Sequence of chain 1.A:
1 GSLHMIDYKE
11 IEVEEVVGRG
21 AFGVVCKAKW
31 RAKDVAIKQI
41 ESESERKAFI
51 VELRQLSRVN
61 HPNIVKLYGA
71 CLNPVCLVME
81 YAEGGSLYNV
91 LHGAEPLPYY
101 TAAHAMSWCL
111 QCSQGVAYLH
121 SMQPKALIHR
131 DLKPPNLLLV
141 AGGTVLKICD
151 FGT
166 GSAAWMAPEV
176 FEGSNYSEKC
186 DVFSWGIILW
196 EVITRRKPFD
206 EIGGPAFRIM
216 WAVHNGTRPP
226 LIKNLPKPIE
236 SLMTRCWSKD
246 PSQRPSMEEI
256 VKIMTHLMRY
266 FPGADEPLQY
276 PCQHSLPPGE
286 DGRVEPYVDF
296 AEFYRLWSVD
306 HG

Binding-site contacts:
Ligand atom C6 contacts residue GLY85 of chain 1.A at 3.7 Å.
Ligand atom N4 contacts residue ALA36 of chain 1.A at 3.5 Å.
Ligand atom C4 contacts residue TYR81 of chain 1.A at 3.5 Å (hydrophobic).
Ligand atom C21 contacts residue GLU83 of chain 1.A at 3.2 Å.
Ligand atom S contacts residue CYS149 of chain 1.A at 3.7 Å.
Ligand atom C10 contacts residue LEU138 of chain 1.A at 3.7 Å (hydrophobic).
Ligand atom C17 contacts residue PRO135 of chain 1.A at 3.8 Å (hydrophobic).
Ligand atom N3 contacts residue VAL17 of chain 1.A at 3.7 Å.
Ligand atom N7 contacts residue CYS149 of chain 1.A at 3.8 Å.
Ligand atom C7 contacts residue GLY85 of chain 1.A at 3.7 Å.
Ligand atom C5 contacts residue GLY85 of chain 1.A at 3.7 Å.
Ligand atom N6 contacts residue CYS149 of chain 1.A at 3.8 Å.
Ligand atom C13 contacts residue GLU80 of chain 1.A at 3.6 Å.
Ligand atom C20 contacts residue CYS149 of chain 1.A at 3.6 Å (hydrophobic).
Ligand atom C14 contacts residue TYR81 of chain 1.A at 3.5 Å (hydrophobic).
Ligand atom N6 contacts residue ASP150 of chain 1.A at 3.5 Å.
Ligand atom N3 contacts residue GLY85 of chain 1.A at 3.8 Å.
Ligand atom C18 contacts residue GLY20 of chain 1.A at 3.7 Å.
Ligand atom O2 contacts residue LEU138 of chain 1.A at 3.5 Å.
Ligand atom C19 contacts residue CYS149 of chain 1.A at 3.8 Å (hydrophobic).
Ligand atom C22 contacts residue GLU83 of chain 1.A at 3.4 Å.
Ligand atom N4 contacts residue GLU80 of chain 1.A at 3.5 Å (salt-bridge).
Ligand atom C14 contacts residue ALA82 of chain 1.A at 3.2 Å (hydrophobic).
Ligand atom N4 contacts residue ALA82 of chain 1.A at 2.9 Å (h-bond).
Ligand atom C20 contacts residue VAL25 of chain 1.A at 3.7 Å (hydrophobic).
Ligand atom N5 contacts residue GLU80 of chain 1.A at 2.9 Å (salt-bridge).
Ligand atom C7 contacts residue TYR81 of chain 1.A at 3.6 Å (hydrophobic).
Ligand atom N2 contacts residue TYR81 of chain 1.A at 3.8 Å.
Ligand atom N5 contacts residue ALA36 of chain 1.A at 3.2 Å.
Ligand atom C12 contacts residue LEU138 of chain 1.A at 3.5 Å (hydrophobic).
Ligand atom C7 contacts residue ALA82 of chain 1.A at 3.2 Å (hydrophobic).
Ligand atom N5 contacts residue LEU138 of chain 1.A at 3.5 Å.
Ligand atom S contacts residue MET79 of chain 1.A at 3.6 Å.
Ligand atom N4 contacts residue TYR81 of chain 1.A at 3.6 Å.
Ligand atom C13 contacts residue ALA36 of chain 1.A at 3.3 Å (hydrophobic).
Ligand atom C13 contacts residue LEU138 of chain 1.A at 3.5 Å (hydrophobic).
Ligand atom N2 contacts residue GLY85 of chain 1.A at 3.7 Å.
Ligand atom C11 contacts residue LEU138 of chain 1.A at 3.7 Å (hydrophobic).
Ligand atom C5 contacts residue VAL17 of chain 1.A at 3.6 Å (hydrophobic).
Ligand atom C6 contacts residue ALA82 of chain 1.A at 3.8 Å (hydrophobic).

This protein binds this small molecule.
Small molecule (SMILES): CC(=O)N1CCC(n2cc(-c3cnc(N)c4oc(-c5cccc6nnsc56)cc34)cn2)CC1